The protein below binds the small molecule below.
Small molecule (SMILES): O=P(O)(O)OC[C@H]1O[C@@](CO)(OP(=O)(O)O)[C@@H](O)[C@@H]1O

Sequence of chain 1.F:
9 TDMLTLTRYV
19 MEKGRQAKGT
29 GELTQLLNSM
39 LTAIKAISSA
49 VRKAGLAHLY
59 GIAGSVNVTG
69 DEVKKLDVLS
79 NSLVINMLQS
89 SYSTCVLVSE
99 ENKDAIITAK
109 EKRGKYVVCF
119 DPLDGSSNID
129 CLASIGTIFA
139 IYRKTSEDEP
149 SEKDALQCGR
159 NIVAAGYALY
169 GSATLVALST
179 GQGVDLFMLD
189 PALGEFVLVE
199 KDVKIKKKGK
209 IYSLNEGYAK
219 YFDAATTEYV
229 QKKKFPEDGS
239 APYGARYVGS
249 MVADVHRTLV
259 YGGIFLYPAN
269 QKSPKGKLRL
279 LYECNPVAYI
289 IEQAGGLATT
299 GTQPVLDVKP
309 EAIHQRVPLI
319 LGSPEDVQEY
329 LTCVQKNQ

Sequence of chain 1.E:
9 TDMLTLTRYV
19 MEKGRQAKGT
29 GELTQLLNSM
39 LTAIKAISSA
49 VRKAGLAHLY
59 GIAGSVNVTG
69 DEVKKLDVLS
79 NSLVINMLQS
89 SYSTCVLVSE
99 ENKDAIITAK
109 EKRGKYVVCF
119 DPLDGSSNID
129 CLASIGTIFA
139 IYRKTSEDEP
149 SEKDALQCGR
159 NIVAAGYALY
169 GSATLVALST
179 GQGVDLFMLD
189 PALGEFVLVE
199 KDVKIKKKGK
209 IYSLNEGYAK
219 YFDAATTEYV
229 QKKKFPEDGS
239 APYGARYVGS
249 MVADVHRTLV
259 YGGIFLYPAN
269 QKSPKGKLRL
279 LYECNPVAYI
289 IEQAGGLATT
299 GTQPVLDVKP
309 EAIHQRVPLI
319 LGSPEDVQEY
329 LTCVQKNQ

Binding-site contacts:
Ligand atom C4 contacts residue MET249 of chain 1.F at 3.6 Å (hydrophobic).
Ligand atom C1 contacts residue LEU276 of chain 1.F at 3.9 Å (hydrophobic).
Ligand atom O5 contacts residue LYS275 of chain 1.F at 2.9 Å (salt-bridge).
Ligand atom O3P contacts residue SER124 of chain 1.F at 3.1 Å (h-bond).
Ligand atom O6P contacts residue ARG244 of chain 1.E at 3.4 Å (salt-bridge).
Ligand atom C5 contacts residue LYS275 of chain 1.F at 3.7 Å.
Ligand atom O3 contacts residue GLY247 of chain 1.F at 3.9 Å.
Ligand atom O1P contacts residue LYS275 of chain 1.F at 2.7 Å (salt-bridge).
Ligand atom O3 contacts residue ASP122 of chain 1.F at 3.0 Å (salt-bridge).
Ligand atom O6 contacts residue TYR245 of chain 1.F at 3.9 Å.
Ligand atom P2 contacts residue ARG244 of chain 1.E at 3.7 Å.
Ligand atom C3 contacts residue MET249 of chain 1.F at 3.6 Å (hydrophobic).
Ligand atom O2P contacts residue SER125 of chain 1.F at 3.0 Å (h-bond).
Ligand atom C6 contacts residue LYS275 of chain 1.F at 3.7 Å.
Ligand atom O4 contacts residue SER248 of chain 1.F at 3.9 Å.
Ligand atom C4 contacts residue GLY247 of chain 1.F at 3.3 Å.
Ligand atom O3 contacts residue SER248 of chain 1.F at 3.7 Å.
Ligand atom C6 contacts residue GLY247 of chain 1.F at 3.8 Å.
Ligand atom O5P contacts residue TYR216 of chain 1.F at 2.6 Å (h-bond).
Ligand atom O5P contacts residue TYR265 of chain 1.F at 2.7 Å (h-bond).
Ligand atom O6P contacts residue ASN213 of chain 1.F at 2.9 Å (h-bond).
Ligand atom O3 contacts residue MET249 of chain 1.F at 2.8 Å (h-bond).
Ligand atom C6 contacts residue TYR245 of chain 1.F at 3.4 Å (hydrophobic).
Ligand atom P2 contacts residue ASN213 of chain 1.F at 3.7 Å.
Ligand atom O1 contacts residue GLU281 of chain 1.F at 3.0 Å (salt-bridge).
Ligand atom O3 contacts residue GLY123 of chain 1.F at 3.8 Å.
Ligand atom O4P contacts residue ARG244 of chain 1.E at 2.6 Å (salt-bridge).
Ligand atom O3P contacts residue GLY123 of chain 1.F at 3.6 Å.
Ligand atom C1 contacts residue GLU281 of chain 1.F at 3.4 Å.
Ligand atom C2 contacts residue LYS275 of chain 1.F at 3.9 Å.
Ligand atom O5P contacts residue LYS275 of chain 1.F at 3.5 Å (salt-bridge).
Ligand atom O4 contacts residue MET249 of chain 1.F at 3.1 Å (h-bond).
Ligand atom P2 contacts residue TYR216 of chain 1.F at 3.6 Å.
Ligand atom O6 contacts residue TYR265 of chain 1.F at 3.7 Å.
Ligand atom P2 contacts residue LYS275 of chain 1.F at 3.7 Å.
Ligand atom O1 contacts residue ASP122 of chain 1.F at 3.1 Å (salt-bridge).
Ligand atom O2P contacts residue GLY123 of chain 1.F at 3.8 Å.
Ligand atom O6 contacts residue LYS275 of chain 1.F at 2.8 Å (salt-bridge).
Ligand atom O2P contacts residue SER124 of chain 1.F at 3.5 Å (h-bond).
Ligand atom O6P contacts residue TYR245 of chain 1.F at 2.7 Å (h-bond).